A small-molecule ligand and the protein it binds are described below.
Small molecule (SMILES): CCC(N)=O

Sequence of chain 1.G:
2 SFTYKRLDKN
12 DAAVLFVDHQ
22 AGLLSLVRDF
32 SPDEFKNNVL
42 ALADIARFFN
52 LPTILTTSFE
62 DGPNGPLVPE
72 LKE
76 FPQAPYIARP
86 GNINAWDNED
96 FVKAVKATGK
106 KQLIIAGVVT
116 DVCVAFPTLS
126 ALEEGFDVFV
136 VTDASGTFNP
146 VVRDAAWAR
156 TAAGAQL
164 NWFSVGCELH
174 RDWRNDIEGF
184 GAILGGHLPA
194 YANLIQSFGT

Binding-site contacts:
Ligand atom CA contacts residue ASP19 of chain 1.F at 4.1 Å.
Ligand atom CA contacts residue VAL117 of chain 1.F at 4.4 Å (hydrophobic).
Ligand atom CA contacts residue VAL113 of chain 1.F at 3.4 Å (hydrophobic).
Ligand atom OD1 contacts residue ASN65 of chain 1.F at 3.5 Å (h-bond).
Ligand atom CA contacts residue CYS118 of chain 1.F at 1.7 Å (hydrophobic).
Ligand atom CG contacts residue TRP176 of chain 1.G at 4.3 Å (hydrophobic).
Ligand atom ND2 contacts residue SER59 of chain 1.F at 3.0 Å (h-bond).
Ligand atom ND2 contacts residue CYS118 of chain 1.F at 3.0 Å (h-bond).
Ligand atom ND2 contacts residue ILE88 of chain 1.F at 4.0 Å.
Ligand atom CA contacts residue LEU24 of chain 1.F at 4.4 Å (hydrophobic).
Ligand atom ND2 contacts residue ARG84 of chain 1.F at 4.1 Å.
Ligand atom CG contacts residue SER59 of chain 1.F at 3.7 Å.
Ligand atom CB contacts residue LEU24 of chain 1.F at 4.2 Å (hydrophobic).
Ligand atom OD1 contacts residue SER59 of chain 1.F at 3.6 Å.
Ligand atom CG contacts residue CYS118 of chain 1.F at 3.5 Å (hydrophobic).
Ligand atom CB contacts residue CYS118 of chain 1.F at 3.1 Å (hydrophobic).
Ligand atom CA contacts residue VAL114 of chain 1.F at 3.6 Å (hydrophobic).
Ligand atom CB contacts residue PHE166 of chain 1.G at 4.3 Å (hydrophobic).
Ligand atom ND2 contacts residue ASP19 of chain 1.F at 3.6 Å.
Ligand atom CG contacts residue ASN65 of chain 1.F at 4.2 Å.
Ligand atom OD1 contacts residue TRP176 of chain 1.G at 3.3 Å (h-bond).

Sequence of chain 1.F:
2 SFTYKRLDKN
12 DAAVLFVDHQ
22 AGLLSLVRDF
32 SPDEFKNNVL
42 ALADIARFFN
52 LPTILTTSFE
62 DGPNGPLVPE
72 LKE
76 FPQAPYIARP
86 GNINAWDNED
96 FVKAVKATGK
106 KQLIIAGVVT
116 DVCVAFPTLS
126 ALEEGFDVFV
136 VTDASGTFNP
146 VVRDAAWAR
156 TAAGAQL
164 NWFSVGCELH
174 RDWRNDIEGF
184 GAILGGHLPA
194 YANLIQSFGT